Binding-site contacts:
Ligand atom C21 contacts residue PHE665 of chain 1.C at 3.8 Å (hydrophobic).
Ligand atom C20 contacts residue PHE665 of chain 1.C at 3.7 Å (hydrophobic).
Ligand atom C4 contacts residue PHE87 of chain 1.A at 4.2 Å (hydrophobic).
Ligand atom C24 contacts residue VAL99 of chain 1.A at 4.2 Å (hydrophobic).
Ligand atom C7 contacts residue ILE95 of chain 1.A at 4.1 Å (hydrophobic).
Ligand atom C7 contacts residue ILE92 of chain 1.A at 3.9 Å (hydrophobic).
Ligand atom C27 contacts residue LEU499 of chain 1.C at 3.7 Å (hydrophobic).
Ligand atom C15 contacts residue ILE96 of chain 1.A at 3.7 Å (hydrophobic).
Ligand atom C25 contacts residue PHE495 of chain 1.C at 4.5 Å (hydrophobic).
Ligand atom C15 contacts residue TRP492 of chain 1.C at 3.8 Å (hydrophobic).
Ligand atom C26 contacts residue PHE495 of chain 1.C at 3.7 Å (hydrophobic).
Ligand atom C26 contacts residue ILE96 of chain 1.A at 3.7 Å (hydrophobic).
Ligand atom C19 contacts residue MET664 of chain 1.C at 4.1 Å (hydrophobic).
Ligand atom C25 contacts residue MET100 of chain 1.A at 4.3 Å (hydrophobic).
Ligand atom C18 contacts residue PHE665 of chain 1.C at 4.2 Å (hydrophobic).
Ligand atom C25 contacts residue ILE96 of chain 1.A at 4.5 Å (hydrophobic).
Ligand atom C23 contacts residue TRP496 of chain 1.C at 3.8 Å (hydrophobic).
Ligand atom C12 contacts residue PHE665 of chain 1.C at 4.1 Å (hydrophobic).
Ligand atom C19 contacts residue ILE661 of chain 1.C at 3.7 Å (hydrophobic).
Ligand atom C16 contacts residue TRP492 of chain 1.C at 4.3 Å (hydrophobic).
Ligand atom C17 contacts residue VAL99 of chain 1.A at 4.0 Å (hydrophobic).
Ligand atom C21 contacts residue VAL99 of chain 1.A at 3.8 Å (hydrophobic).
Ligand atom C26 contacts residue TRP492 of chain 1.C at 4.2 Å (hydrophobic).
Ligand atom C16 contacts residue VAL99 of chain 1.A at 4.0 Å (hydrophobic).
Ligand atom C18 contacts residue TRP492 of chain 1.C at 4.1 Å (hydrophobic).
Ligand atom C27 contacts residue PHE495 of chain 1.C at 3.9 Å (hydrophobic).
Ligand atom C6 contacts residue ILE92 of chain 1.A at 3.6 Å (hydrophobic).
Ligand atom C20 contacts residue VAL99 of chain 1.A at 4.4 Å (hydrophobic).
Ligand atom C18 contacts residue MET664 of chain 1.C at 3.7 Å (hydrophobic).
Ligand atom C16 contacts residue ILE96 of chain 1.A at 4.5 Å (hydrophobic).
Ligand atom C22 contacts residue PHE665 of chain 1.C at 4.4 Å (hydrophobic).
Ligand atom C27 contacts residue TRP496 of chain 1.C at 3.9 Å (hydrophobic).
Ligand atom C22 contacts residue TRP496 of chain 1.C at 4.2 Å (hydrophobic).
Ligand atom C26 contacts residue TRP496 of chain 1.C at 4.4 Å (hydrophobic).

Sequence of chain 1.C:
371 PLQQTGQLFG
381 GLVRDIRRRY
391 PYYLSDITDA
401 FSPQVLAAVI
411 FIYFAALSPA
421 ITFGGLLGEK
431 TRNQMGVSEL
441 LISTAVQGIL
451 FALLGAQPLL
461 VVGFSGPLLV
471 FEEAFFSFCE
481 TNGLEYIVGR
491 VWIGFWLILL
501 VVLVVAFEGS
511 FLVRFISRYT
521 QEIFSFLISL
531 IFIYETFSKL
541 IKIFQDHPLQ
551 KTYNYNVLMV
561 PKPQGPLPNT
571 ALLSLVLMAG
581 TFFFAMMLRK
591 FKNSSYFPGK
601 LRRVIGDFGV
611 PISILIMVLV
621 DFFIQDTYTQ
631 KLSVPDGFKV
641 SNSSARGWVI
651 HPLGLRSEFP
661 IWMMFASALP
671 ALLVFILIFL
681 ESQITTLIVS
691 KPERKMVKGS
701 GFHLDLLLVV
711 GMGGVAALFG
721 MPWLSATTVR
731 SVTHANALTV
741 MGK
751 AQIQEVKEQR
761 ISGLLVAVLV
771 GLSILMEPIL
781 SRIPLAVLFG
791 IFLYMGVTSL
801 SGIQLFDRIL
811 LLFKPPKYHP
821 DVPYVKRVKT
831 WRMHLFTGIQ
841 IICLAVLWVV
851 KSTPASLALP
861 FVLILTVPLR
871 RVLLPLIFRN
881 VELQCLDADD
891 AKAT

The small molecule below binds the protein below.
Small molecule (SMILES): CC(C)CCC[C@@H](C)[C@H]1CC[C@H]2[C@@H]3CC=C4C[C@@H](O)CC[C@]4(C)[C@H]3CC[C@]12C

Sequence of chain 1.A:
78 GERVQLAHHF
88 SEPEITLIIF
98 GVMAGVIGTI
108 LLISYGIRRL